Sequence of chain 1.A:
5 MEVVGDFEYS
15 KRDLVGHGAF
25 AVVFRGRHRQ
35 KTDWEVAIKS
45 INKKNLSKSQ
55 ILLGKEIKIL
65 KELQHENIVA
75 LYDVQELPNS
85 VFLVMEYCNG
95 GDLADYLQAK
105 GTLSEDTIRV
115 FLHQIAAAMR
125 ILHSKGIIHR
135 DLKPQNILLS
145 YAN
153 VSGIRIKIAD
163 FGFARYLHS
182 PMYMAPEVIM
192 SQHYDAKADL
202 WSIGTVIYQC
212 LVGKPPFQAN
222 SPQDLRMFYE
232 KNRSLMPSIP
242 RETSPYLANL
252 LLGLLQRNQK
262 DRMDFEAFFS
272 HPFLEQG

This protein binds this small molecule.
Small molecule (SMILES): CCS(=O)(=O)Nc1ccc2c(c1)/C(=C(/Nc1ccc(CN3CCCCC3)cc1)c1ccccc1)C(=O)N2

Binding-site contacts:
Ligand atom C contacts residue LEU142 of chain 1.A at 3.8 Å (hydrophobic).
Ligand atom C27 contacts residue GLY95 of chain 1.A at 4.0 Å.
Ligand atom C18 contacts residue GLY95 of chain 1.A at 3.8 Å.
Ligand atom O1 contacts residue LYS43 of chain 1.A at 3.1 Å (salt-bridge).
Ligand atom C18 contacts residue TYR91 of chain 1.A at 3.7 Å (hydrophobic).
Ligand atom O2 contacts residue ALA41 of chain 1.A at 3.9 Å.
Ligand atom C17 contacts residue CYS92 of chain 1.A at 3.4 Å (hydrophobic).
Ligand atom C5 contacts residue ALA41 of chain 1.A at 3.8 Å (hydrophobic).
Ligand atom C5 contacts residue LEU142 of chain 1.A at 3.5 Å (hydrophobic).
Ligand atom N2 contacts residue CYS92 of chain 1.A at 3.2 Å (h-bond).
Ligand atom C8 contacts residue GLU90 of chain 1.A at 3.6 Å.
Ligand atom C19 contacts residue TYR91 of chain 1.A at 3.8 Å (hydrophobic).
Ligand atom C18 contacts residue CYS92 of chain 1.A at 3.0 Å (hydrophobic).
Ligand atom C8 contacts residue ALA41 of chain 1.A at 3.5 Å (hydrophobic).
Ligand atom N1 contacts residue LEU142 of chain 1.A at 3.7 Å.
Ligand atom C19 contacts residue CYS92 of chain 1.A at 4.0 Å (hydrophobic).
Ligand atom C22 contacts residue VAL19 of chain 1.A at 3.5 Å (hydrophobic).
Ligand atom C14 contacts residue HIS21 of chain 1.A at 4.0 Å.
Ligand atom O2 contacts residue CYS92 of chain 1.A at 2.4 Å (h-bond).
Ligand atom C3 contacts residue VAL27 of chain 1.A at 4.0 Å (hydrophobic).
Ligand atom N1 contacts residue GLU90 of chain 1.A at 2.9 Å (salt-bridge).
Ligand atom C contacts residue ALA161 of chain 1.A at 3.9 Å (hydrophobic).
Ligand atom C4 contacts residue LEU142 of chain 1.A at 3.8 Å (hydrophobic).
Ligand atom N1 contacts residue ALA41 of chain 1.A at 3.4 Å.
Ligand atom N1 contacts residue CYS92 of chain 1.A at 4.0 Å.
Ligand atom C contacts residue GLN139 of chain 1.A at 3.6 Å.
Ligand atom C13 contacts residue HIS21 of chain 1.A at 3.9 Å.
Ligand atom O contacts residue GLY22 of chain 1.A at 3.7 Å.
Ligand atom C6 contacts residue LEU142 of chain 1.A at 3.7 Å (hydrophobic).
Ligand atom C21 contacts residue VAL19 of chain 1.A at 3.1 Å (hydrophobic).
Ligand atom C6 contacts residue VAL73 of chain 1.A at 4.0 Å (hydrophobic).
Ligand atom O2 contacts residue GLU90 of chain 1.A at 3.6 Å (salt-bridge).
Ligand atom S contacts residue LYS43 of chain 1.A at 3.2 Å (salt-bridge).
Ligand atom O contacts residue LYS43 of chain 1.A at 2.4 Å (salt-bridge).
Ligand atom C12 contacts residue VAL27 of chain 1.A at 3.9 Å (hydrophobic).
Ligand atom C8 contacts residue CYS92 of chain 1.A at 3.5 Å (hydrophobic).
Ligand atom O2 contacts residue TYR91 of chain 1.A at 3.3 Å.
Ligand atom C27 contacts residue GLY94 of chain 1.A at 3.3 Å.
Ligand atom C19 contacts residue GLY95 of chain 1.A at 3.8 Å.
Ligand atom C13 contacts residue GLY20 of chain 1.A at 4.0 Å.